Binding-site contacts:
Ligand atom C8 contacts residue HIS655 of chain 1.D at 3.6 Å.
Ligand atom C7 contacts residue ASN657 of chain 1.D at 3.5 Å.
Ligand atom C4 contacts residue ASN657 of chain 1.D at 4.2 Å.
Ligand atom O7 contacts residue ASN657 of chain 1.D at 3.7 Å.
Ligand atom C5 contacts residue ASN657 of chain 1.D at 3.6 Å.
Ligand atom C1 contacts residue ASN657 of chain 1.D at 1.4 Å.
Ligand atom C3 contacts residue ASN657 of chain 1.D at 3.8 Å.
Ligand atom C8 contacts residue VAL656 of chain 1.D at 4.3 Å (hydrophobic).
Ligand atom C2 contacts residue ASN657 of chain 1.D at 2.5 Å.
Ligand atom O5 contacts residue ASN657 of chain 1.D at 2.4 Å (h-bond).
Ligand atom N2 contacts residue ASN657 of chain 1.D at 2.9 Å (h-bond).

A protein and the small-molecule ligand that binds it are described below.
Small molecule (SMILES): CC(=O)N[C@@H]1[C@@H](O)[C@H](O)[C@@H](CO)O[C@H]1O

Sequence of chain 1.D:
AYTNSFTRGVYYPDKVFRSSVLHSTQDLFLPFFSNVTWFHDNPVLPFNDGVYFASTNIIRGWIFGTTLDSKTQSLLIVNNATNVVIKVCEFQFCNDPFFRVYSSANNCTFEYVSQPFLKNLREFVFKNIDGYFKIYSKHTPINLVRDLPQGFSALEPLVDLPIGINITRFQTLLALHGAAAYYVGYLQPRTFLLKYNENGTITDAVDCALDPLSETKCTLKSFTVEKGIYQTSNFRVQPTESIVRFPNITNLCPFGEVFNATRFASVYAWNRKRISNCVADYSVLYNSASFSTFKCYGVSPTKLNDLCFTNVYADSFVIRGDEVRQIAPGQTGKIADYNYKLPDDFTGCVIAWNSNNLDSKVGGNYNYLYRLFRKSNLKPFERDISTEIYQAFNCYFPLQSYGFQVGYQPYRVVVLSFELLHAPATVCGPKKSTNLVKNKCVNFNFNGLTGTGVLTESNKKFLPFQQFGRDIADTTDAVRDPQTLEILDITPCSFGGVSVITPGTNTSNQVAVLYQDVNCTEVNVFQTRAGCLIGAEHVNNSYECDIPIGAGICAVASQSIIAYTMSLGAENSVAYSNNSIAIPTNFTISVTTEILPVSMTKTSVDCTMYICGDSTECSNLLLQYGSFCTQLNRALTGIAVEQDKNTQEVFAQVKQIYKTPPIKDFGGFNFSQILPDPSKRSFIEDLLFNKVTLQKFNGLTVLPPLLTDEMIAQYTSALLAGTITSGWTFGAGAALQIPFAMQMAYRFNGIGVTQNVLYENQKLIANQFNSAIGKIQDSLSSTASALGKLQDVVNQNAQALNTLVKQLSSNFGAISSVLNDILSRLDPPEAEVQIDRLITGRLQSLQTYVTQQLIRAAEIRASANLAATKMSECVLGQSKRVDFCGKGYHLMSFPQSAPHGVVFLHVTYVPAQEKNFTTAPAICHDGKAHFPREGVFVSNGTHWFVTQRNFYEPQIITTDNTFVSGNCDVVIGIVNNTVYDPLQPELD